This protein binds this small molecule.
Small molecule (SMILES): CN(C)CC=CC(=O)Nc1ccc2ncnc(Nc3cccc(Br)c3)c2c1

Binding-site contacts:
Ligand atom C61 contacts residue CYS98 of chain 1.A at 2.8 Å (hydrophobic).
Ligand atom C65 contacts residue ALA143 of chain 1.A at 3.8 Å (hydrophobic).
Ligand atom C7 contacts residue LEU146 of chain 1.A at 3.6 Å (hydrophobic).
Ligand atom C8 contacts residue LEU146 of chain 1.A at 3.5 Å (hydrophobic).
Ligand atom C11 contacts residue CYS98 of chain 1.A at 3.0 Å (hydrophobic).
Ligand atom C21 contacts residue LYS48 of chain 1.A at 3.4 Å.
Ligand atom BRR1 contacts residue ALA46 of chain 1.A at 3.8 Å.
Ligand atom C20 contacts residue ASP157 of chain 1.A at 3.4 Å.
Ligand atom BRR1 contacts residue LYS48 of chain 1.A at 3.3 Å.
Ligand atom C6 contacts residue LEU146 of chain 1.A at 3.3 Å (hydrophobic).
Ligand atom C19 contacts residue GLU92 of chain 1.A at 3.7 Å.
Ligand atom C21 contacts residue GLU63 of chain 1.A at 3.5 Å.
Ligand atom C51 contacts residue CYS98 of chain 1.A at 1.9 Å (hydrophobic).
Ligand atom N3 contacts residue ALA46 of chain 1.A at 3.6 Å.
Ligand atom C13 contacts residue GLY97 of chain 1.A at 3.3 Å.
Ligand atom N3 contacts residue LEU146 of chain 1.A at 3.4 Å.
Ligand atom C10 contacts residue CYS98 of chain 1.A at 3.4 Å (hydrophobic).
Ligand atom C67 contacts residue CYS98 of chain 1.A at 3.0 Å (hydrophobic).
Ligand atom C19 contacts residue LEU146 of chain 1.A at 3.8 Å (hydrophobic).
Ligand atom BRR1 contacts residue MET91 of chain 1.A at 3.5 Å.
Ligand atom C51 contacts residue ASP101 of chain 1.A at 3.7 Å.
Ligand atom C67 contacts residue ASP101 of chain 1.A at 3.3 Å.
Ligand atom C22 contacts residue GLU63 of chain 1.A at 3.6 Å.
Ligand atom C22 contacts residue MET91 of chain 1.A at 3.7 Å (hydrophobic).
Ligand atom N2 contacts residue MET94 of chain 1.A at 3.4 Å (h-bond).
Ligand atom C19 contacts residue ALA46 of chain 1.A at 3.2 Å (hydrophobic).
Ligand atom C21 contacts residue ASP157 of chain 1.A at 3.8 Å.
Ligand atom C17 contacts residue MET94 of chain 1.A at 3.2 Å (hydrophobic).
Ligand atom C67 contacts residue LEU100 of chain 1.A at 3.8 Å (hydrophobic).
Ligand atom BRR1 contacts residue ILE89 of chain 1.A at 3.4 Å.
Ligand atom O61 contacts residue LEU146 of chain 1.A at 3.5 Å.
Ligand atom O61 contacts residue CYS98 of chain 1.A at 2.9 Å.
Ligand atom N2 contacts residue TYR93 of chain 1.A at 3.9 Å.
Ligand atom C18 contacts residue MET94 of chain 1.A at 3.8 Å (hydrophobic).
Ligand atom C17 contacts residue GLY97 of chain 1.A at 3.8 Å.
Ligand atom N1 contacts residue LEU146 of chain 1.A at 3.7 Å.
Ligand atom C19 contacts residue MET94 of chain 1.A at 3.6 Å (hydrophobic).
Ligand atom C22 contacts residue LYS48 of chain 1.A at 3.7 Å.
Ligand atom N63 contacts residue CYS98 of chain 1.A at 3.4 Å (h-bond).
Ligand atom C3 contacts residue LYS48 of chain 1.A at 3.8 Å.

Sequence of chain 1.A:
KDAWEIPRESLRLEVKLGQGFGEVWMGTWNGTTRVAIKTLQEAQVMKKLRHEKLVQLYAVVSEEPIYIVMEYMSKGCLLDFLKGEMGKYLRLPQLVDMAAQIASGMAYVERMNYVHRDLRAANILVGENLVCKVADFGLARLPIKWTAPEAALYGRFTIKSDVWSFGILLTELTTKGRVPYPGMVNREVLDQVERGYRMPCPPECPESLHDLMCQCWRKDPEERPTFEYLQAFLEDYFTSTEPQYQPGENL